Sequence of chain 1.A:
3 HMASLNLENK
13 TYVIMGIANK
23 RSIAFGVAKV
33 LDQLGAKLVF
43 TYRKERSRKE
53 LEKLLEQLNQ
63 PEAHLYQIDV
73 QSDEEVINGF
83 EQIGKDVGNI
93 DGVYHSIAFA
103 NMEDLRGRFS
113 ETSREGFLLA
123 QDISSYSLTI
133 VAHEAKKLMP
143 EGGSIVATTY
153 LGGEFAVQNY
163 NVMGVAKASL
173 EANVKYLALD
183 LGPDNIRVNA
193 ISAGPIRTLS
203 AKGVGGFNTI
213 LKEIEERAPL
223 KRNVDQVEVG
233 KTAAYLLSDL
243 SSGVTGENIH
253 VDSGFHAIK

The small molecule below binds the protein below.
Small molecule (SMILES): C=C(CC/C=C\C=C\C[C@H](C)CC(=O)C[C@@H](O)CNC(=O)[C@H](C)[C@@H](C)OC(N)=O)C[C@@H](C)C/C(C)=C/C(=O)O

Binding-site contacts:
Ligand atom C01 contacts residue GLN160 of chain 1.A at 3.6 Å.
Ligand atom O17 contacts residue MET104 of chain 1.A at 3.8 Å.
Ligand atom C25 contacts residue NDP1 of chain 1.I at 3.3 Å.
Ligand atom O26 contacts residue SER202 of chain 1.A at 3.6 Å (h-bond).
Ligand atom C02 contacts residue TYR162 of chain 1.A at 3.8 Å (hydrophobic).
Ligand atom O21 contacts residue PHE101 of chain 1.A at 3.6 Å.
Ligand atom C27 contacts residue SER202 of chain 1.A at 3.6 Å.
Ligand atom C37 contacts residue TYR162 of chain 1.A at 3.4 Å (hydrophobic).
Ligand atom N28 contacts residue NDP1 of chain 1.I at 3.5 Å.
Ligand atom O17 contacts residue ALA102 of chain 1.A at 2.5 Å (h-bond).
Ligand atom C27 contacts residue NDP1 of chain 1.I at 3.4 Å.
Ligand atom C36 contacts residue TYR162 of chain 1.A at 3.4 Å (hydrophobic).
Ligand atom C30 contacts residue TYR162 of chain 1.A at 3.3 Å (hydrophobic).
Ligand atom C16 contacts residue ALA102 of chain 1.A at 3.5 Å (hydrophobic).
Ligand atom C33 contacts residue NDP1 of chain 1.I at 3.7 Å.
Ligand atom O38 contacts residue TYR162 of chain 1.A at 2.5 Å (h-bond).
Ligand atom C11 contacts residue SER202 of chain 1.A at 3.8 Å.
Ligand atom O39 contacts residue NDP1 of chain 1.I at 2.7 Å.
Ligand atom C08 contacts residue LEU107 of chain 1.A at 3.8 Å (hydrophobic).
Ligand atom C27 contacts residue ALA100 of chain 1.A at 3.8 Å (hydrophobic).
Ligand atom C12 contacts residue SER202 of chain 1.A at 3.7 Å.
Ligand atom C15 contacts residue SER202 of chain 1.A at 3.8 Å.
Ligand atom C37 contacts residue NDP1 of chain 1.I at 3.1 Å.
Ligand atom O14 contacts residue PHE101 of chain 1.A at 3.3 Å.
Ligand atom O38 contacts residue NDP1 of chain 1.I at 2.4 Å (h-bond).
Ligand atom O17 contacts residue PHE101 of chain 1.A at 3.6 Å.
Ligand atom O29 contacts residue NDP1 of chain 1.I at 3.1 Å.
Ligand atom C06 contacts residue ASN161 of chain 1.A at 3.7 Å.
Ligand atom C36 contacts residue NDP1 of chain 1.I at 3.4 Å.
Ligand atom C16 contacts residue PHE101 of chain 1.A at 3.5 Å (hydrophobic).
Ligand atom N28 contacts residue ALA100 of chain 1.A at 2.7 Å (h-bond).
Ligand atom C01 contacts residue TYR162 of chain 1.A at 3.6 Å (hydrophobic).
Ligand atom O14 contacts residue ALA102 of chain 1.A at 2.8 Å (h-bond).
Ligand atom C05 contacts residue ASN161 of chain 1.A at 3.6 Å.
Ligand atom C35 contacts residue NDP1 of chain 1.I at 3.4 Å.
Ligand atom C04 contacts residue VAL206 of chain 1.A at 3.5 Å (hydrophobic).
Ligand atom N28 contacts residue SER202 of chain 1.A at 2.9 Å (h-bond).
Ligand atom O38 contacts residue LYS169 of chain 1.A at 3.6 Å.
Ligand atom C34 contacts residue NDP1 of chain 1.I at 3.5 Å.
Ligand atom C25 contacts residue SER202 of chain 1.A at 3.8 Å.